Sequence of chain 1.F:
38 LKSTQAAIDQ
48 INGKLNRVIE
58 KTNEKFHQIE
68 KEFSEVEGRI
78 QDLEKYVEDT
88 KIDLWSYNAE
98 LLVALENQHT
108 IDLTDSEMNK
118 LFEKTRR

Sequence of chain 1.D:
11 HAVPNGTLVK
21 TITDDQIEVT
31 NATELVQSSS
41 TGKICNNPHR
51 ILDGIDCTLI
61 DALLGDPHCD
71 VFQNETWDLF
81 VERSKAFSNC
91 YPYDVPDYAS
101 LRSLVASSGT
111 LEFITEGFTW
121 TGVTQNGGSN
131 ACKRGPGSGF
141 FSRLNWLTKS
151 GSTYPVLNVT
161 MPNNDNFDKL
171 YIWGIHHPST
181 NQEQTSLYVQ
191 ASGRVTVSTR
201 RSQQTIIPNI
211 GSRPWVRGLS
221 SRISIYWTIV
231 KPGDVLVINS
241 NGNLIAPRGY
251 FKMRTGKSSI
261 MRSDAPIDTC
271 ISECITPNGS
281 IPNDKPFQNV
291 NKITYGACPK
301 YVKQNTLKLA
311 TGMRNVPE

A protein and the small-molecule ligand that binds it are described below.
Small molecule (SMILES): CC(=O)N[C@H]1[C@H](O[C@H]2[C@H](O)[C@@H](NC(C)=O)CO[C@@H]2CO)O[C@H](CO)[C@@H](O)[C@@H]1O

Binding-site contacts:
Ligand atom C7 contacts residue VAL290 of chain 1.D at 4.2 Å (hydrophobic).
Ligand atom C8 contacts residue SER39 of chain 1.D at 3.8 Å.
Ligand atom O5 contacts residue VAL290 of chain 1.D at 4.3 Å.
Ligand atom C2 contacts residue ASN278 of chain 1.D at 2.5 Å.
Ligand atom N2 contacts residue VAL290 of chain 1.D at 3.0 Å (h-bond).
Ligand atom C1 contacts residue VAL290 of chain 1.D at 3.2 Å (hydrophobic).
Ligand atom C6 contacts residue ASN291 of chain 1.D at 3.8 Å.
Ligand atom C7 contacts residue ASN278 of chain 1.D at 3.9 Å.
Ligand atom O5 contacts residue ASN291 of chain 1.D at 3.6 Å (h-bond).
Ligand atom C4 contacts residue ASN278 of chain 1.D at 4.3 Å.
Ligand atom C8 contacts residue SER38 of chain 1.D at 3.5 Å.
Ligand atom N2 contacts residue ASN278 of chain 1.D at 2.9 Å (h-bond).
Ligand atom C1 contacts residue ASN291 of chain 1.D at 4.0 Å.
Ligand atom O5 contacts residue ASN278 of chain 1.D at 2.5 Å (h-bond).
Ligand atom C1 contacts residue ASN278 of chain 1.D at 1.4 Å.
Ligand atom C5 contacts residue ASN278 of chain 1.D at 3.7 Å.
Ligand atom C2 contacts residue VAL290 of chain 1.D at 3.5 Å (hydrophobic).
Ligand atom C3 contacts residue ASN278 of chain 1.D at 3.8 Å.
Ligand atom C5 contacts residue ASN291 of chain 1.D at 3.5 Å.
Ligand atom C8 contacts residue VAL290 of chain 1.D at 3.8 Å (hydrophobic).
Ligand atom O7 contacts residue GLU69 of chain 1.F at 4.5 Å.
Ligand atom C3 contacts residue VAL290 of chain 1.D at 3.8 Å (hydrophobic).